Binding-site contacts:
Ligand atom N contacts residue TYR9 of chain 1.C at 3.0 Å (h-bond).
Ligand atom CE1 contacts residue PHE5 of chain 1.C at 3.4 Å (hydrophobic).
Ligand atom NE1 contacts residue ASN50 of chain 1.C at 3.7 Å.
Ligand atom CZ contacts residue TYR9 of chain 1.C at 3.4 Å (hydrophobic).
Ligand atom CG contacts residue TYR9 of chain 1.C at 3.8 Å (hydrophobic).
Ligand atom C contacts residue TYR9 of chain 1.C at 3.9 Å (hydrophobic).
Ligand atom CG1 contacts residue LEU54 of chain 1.C at 3.9 Å (hydrophobic).
Ligand atom C contacts residue TYR13 of chain 1.C at 3.6 Å (hydrophobic).
Ligand atom CZ contacts residue PHE5 of chain 1.C at 3.8 Å (hydrophobic).
Ligand atom CB contacts residue TYR9 of chain 1.C at 3.5 Å (hydrophobic).
Ligand atom CB contacts residue CYS92 of chain 1.C at 3.6 Å (hydrophobic).
Ligand atom O contacts residue ASN50 of chain 1.C at 2.7 Å (h-bond).
Ligand atom CD1 contacts residue ASP51 of chain 1.C at 3.2 Å.
Ligand atom O contacts residue CYS92 of chain 1.C at 3.8 Å.
Ligand atom C contacts residue ASN50 of chain 1.C at 3.6 Å.
Ligand atom CA contacts residue TYR13 of chain 1.C at 3.7 Å (hydrophobic).
Ligand atom O contacts residue TYR9 of chain 1.C at 3.5 Å.
Ligand atom CA contacts residue TYR9 of chain 1.C at 3.8 Å (hydrophobic).
Ligand atom CD1 contacts residue MET69 of chain 1.B at 3.6 Å (hydrophobic).
Ligand atom CD2 contacts residue LEU54 of chain 1.C at 3.3 Å (hydrophobic).
Ligand atom CE2 contacts residue ASN50 of chain 1.C at 3.7 Å.
Ligand atom O contacts residue MET6 of chain 1.C at 3.6 Å.
Ligand atom CA contacts residue TYR13 of chain 1.C at 3.7 Å (hydrophobic).
Ligand atom CD1 contacts residue LEU54 of chain 1.C at 3.8 Å (hydrophobic).
Ligand atom CZ3 contacts residue PHE5 of chain 1.C at 3.8 Å (hydrophobic).
Ligand atom N contacts residue TYR13 of chain 1.C at 3.8 Å.
Ligand atom O contacts residue TYR13 of chain 1.C at 3.8 Å.
Ligand atom C contacts residue LEU54 of chain 1.C at 3.9 Å (hydrophobic).
Ligand atom CE2 contacts residue PHE5 of chain 1.C at 3.9 Å (hydrophobic).
Ligand atom O contacts residue TYR13 of chain 1.C at 3.0 Å (h-bond).
Ligand atom CH2 contacts residue MPD1 of chain 1.D at 3.9 Å.
Ligand atom O contacts residue LEU54 of chain 1.C at 3.3 Å.
Ligand atom C contacts residue TYR13 of chain 1.C at 3.4 Å (hydrophobic).
Ligand atom O contacts residue ASN50 of chain 1.C at 3.1 Å (h-bond).
Ligand atom CD1 contacts residue PHE5 of chain 1.C at 3.6 Å (hydrophobic).
Ligand atom CB contacts residue TYR13 of chain 1.C at 3.9 Å (hydrophobic).
Ligand atom CE contacts residue GLN10 of chain 1.C at 3.9 Å.
Ligand atom NE2 contacts residue LEU54 of chain 1.C at 3.8 Å.
Ligand atom N contacts residue TYR13 of chain 1.C at 3.3 Å (h-bond).
Ligand atom CA contacts residue LEU54 of chain 1.C at 3.9 Å (hydrophobic).

Sequence of chain 1.C:
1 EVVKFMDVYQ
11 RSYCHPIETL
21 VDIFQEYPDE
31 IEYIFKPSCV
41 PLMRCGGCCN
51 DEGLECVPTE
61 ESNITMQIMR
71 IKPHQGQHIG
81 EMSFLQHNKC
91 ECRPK

Sequence of chain 1.B:
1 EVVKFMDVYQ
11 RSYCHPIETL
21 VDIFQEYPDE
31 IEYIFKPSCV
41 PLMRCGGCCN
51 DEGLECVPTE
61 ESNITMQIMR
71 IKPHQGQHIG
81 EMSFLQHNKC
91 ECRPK

This protein binds this small molecule.
Small molecule (SMILES): CCCC[C@@H]1NC(=O)[C@H](C(C)C)NC(=O)[C@H](Cc2cnc[nH]2)NC(=O)[C@H]([C@@H](C)CC)NC(=O)[C@H](CC(=O)O)NC(=O)[C@@H]([NH3+])CSSC[C@@H]2NC(=O)[C@H](CCCCNC(=O)CC[C@@H](C=O)NC(=O)[C@H](CCC(=O)O)NC(=O)[C@H](Cc3ccccc3)NC2=O)NC(=O)[C@H](Cc2c[nH]c3ccccc23)NC(=O)[C@H](CCC(=O)O)NC(=O)[C@H](Cc2c[nH]c3ccccc23)NC1=O